Sequence of chain 1.B:
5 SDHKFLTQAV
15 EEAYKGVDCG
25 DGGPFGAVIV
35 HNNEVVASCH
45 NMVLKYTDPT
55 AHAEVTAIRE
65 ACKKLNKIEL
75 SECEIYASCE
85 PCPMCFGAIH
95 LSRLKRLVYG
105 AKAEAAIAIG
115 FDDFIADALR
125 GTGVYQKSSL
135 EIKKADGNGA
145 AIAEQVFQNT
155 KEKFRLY

This protein binds this small molecule.
Small molecule (SMILES): Nc1[nH]c(=O)nc2c1ncn2[C@@H]1O[C@H](CO)[C@@H](O)[C@H]1O

Sequence of chain 1.A:
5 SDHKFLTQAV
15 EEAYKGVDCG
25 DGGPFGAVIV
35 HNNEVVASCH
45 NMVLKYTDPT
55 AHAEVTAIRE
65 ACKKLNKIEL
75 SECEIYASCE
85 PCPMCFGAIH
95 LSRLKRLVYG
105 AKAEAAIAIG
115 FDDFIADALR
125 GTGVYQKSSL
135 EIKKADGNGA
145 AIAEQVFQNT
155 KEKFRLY

Binding-site contacts:
Ligand atom N08 contacts residue CYS86 of chain 1.B at 3.6 Å.
Ligand atom C06 contacts residue GLU58 of chain 1.B at 3.6 Å.
Ligand atom O07 contacts residue CYS86 of chain 1.B at 2.9 Å (h-bond).
Ligand atom N02 contacts residue ASN45 of chain 1.B at 3.2 Å (h-bond).
Ligand atom O15 contacts residue PHE29 of chain 1.B at 3.5 Å.
Ligand atom C03 contacts residue HIS56 of chain 1.B at 3.4 Å.
Ligand atom N02 contacts residue PHE29 of chain 1.B at 3.1 Å.
Ligand atom O17 contacts residue GLU84 of chain 1.B at 3.5 Å (salt-bridge).
Ligand atom O07 contacts residue PRO85 of chain 1.B at 3.4 Å.
Ligand atom N20 contacts residue ALA57 of chain 1.B at 2.9 Å (h-bond).
Ligand atom N05 contacts residue GLU58 of chain 1.B at 2.8 Å (salt-bridge).
Ligand atom C03 contacts residue PHE29 of chain 1.B at 3.6 Å (hydrophobic).
Ligand atom N20 contacts residue ASN45 of chain 1.B at 2.9 Å (h-bond).
Ligand atom C01 contacts residue PHE29 of chain 1.B at 3.3 Å (hydrophobic).
Ligand atom C01 contacts residue PHE115 of chain 1.B at 3.5 Å (hydrophobic).
Ligand atom C01 contacts residue TYR161 of chain 1.B at 3.4 Å (hydrophobic).
Ligand atom N02 contacts residue TYR161 of chain 1.B at 2.9 Å (h-bond).
Ligand atom C04 contacts residue HIS56 of chain 1.B at 3.2 Å.
Ligand atom O19 contacts residue LEU95 of chain 1.A at 3.2 Å.
Ligand atom N10 contacts residue HIS56 of chain 1.B at 3.7 Å.
Ligand atom O07 contacts residue ZN1 of chain 1.E at 2.3 Å.
Ligand atom O18 contacts residue PHE118 of chain 1.B at 3.6 Å.
Ligand atom C06 contacts residue ZN1 of chain 1.E at 2.5 Å.
Ligand atom C09 contacts residue HIS56 of chain 1.B at 3.2 Å.
Ligand atom N08 contacts residue ZN1 of chain 1.E at 3.1 Å.
Ligand atom O07 contacts residue GLU58 of chain 1.B at 3.0 Å (salt-bridge).
Ligand atom N05 contacts residue HIS56 of chain 1.B at 3.0 Å (h-bond).
Ligand atom N05 contacts residue ZN1 of chain 1.E at 3.1 Å.
Ligand atom O19 contacts residue PHE118 of chain 1.B at 3.2 Å.
Ligand atom C06 contacts residue HIS56 of chain 1.B at 3.0 Å.
Ligand atom N20 contacts residue HIS56 of chain 1.B at 3.3 Å.
Ligand atom O07 contacts residue HIS56 of chain 1.B at 3.6 Å.
Ligand atom O18 contacts residue ASP116 of chain 1.B at 2.7 Å (salt-bridge).
Ligand atom C04 contacts residue PHE29 of chain 1.B at 3.5 Å (hydrophobic).
Ligand atom N10 contacts residue PHE29 of chain 1.B at 3.6 Å.
Ligand atom N20 contacts residue PHE29 of chain 1.B at 3.2 Å.
Ligand atom C03 contacts residue ASN45 of chain 1.B at 3.7 Å.
Ligand atom O07 contacts residue CYS89 of chain 1.B at 3.5 Å (h-bond).
Ligand atom C13 contacts residue ASP116 of chain 1.B at 3.6 Å.
Ligand atom N08 contacts residue HIS56 of chain 1.B at 3.2 Å (h-bond).